Binding-site contacts:
Ligand atom C8 contacts residue ASN492 of chain 1.B at 3.2 Å.
Ligand atom O5 contacts residue ASN492 of chain 1.B at 2.3 Å (h-bond).
Ligand atom C3 contacts residue ASN492 of chain 1.B at 3.8 Å.
Ligand atom C8 contacts residue SER494 of chain 1.B at 3.5 Å.
Ligand atom C8 contacts residue GLY493 of chain 1.B at 4.2 Å.
Ligand atom C7 contacts residue ASN492 of chain 1.B at 3.5 Å.
Ligand atom C5 contacts residue ASN492 of chain 1.B at 3.6 Å.
Ligand atom C3 contacts residue SER494 of chain 1.B at 4.0 Å.
Ligand atom C2 contacts residue SER494 of chain 1.B at 3.8 Å.
Ligand atom C1 contacts residue ASN492 of chain 1.B at 1.4 Å.
Ligand atom C4 contacts residue ASN492 of chain 1.B at 4.3 Å.
Ligand atom C1 contacts residue SER494 of chain 1.B at 3.9 Å.
Ligand atom C2 contacts residue ASN492 of chain 1.B at 2.5 Å.
Ligand atom O7 contacts residue ASN492 of chain 1.B at 3.7 Å.
Ligand atom N2 contacts residue SER494 of chain 1.B at 2.9 Å (h-bond).
Ligand atom N2 contacts residue ASN492 of chain 1.B at 2.9 Å (h-bond).
Ligand atom C7 contacts residue SER494 of chain 1.B at 3.6 Å.

A protein and the small-molecule ligand that binds it are described below.
Small molecule (SMILES): CC(=O)N[C@@H]1[C@@H](O)[C@H](O)[C@@H](CO)O[C@H]1O

Sequence of chain 1.B:
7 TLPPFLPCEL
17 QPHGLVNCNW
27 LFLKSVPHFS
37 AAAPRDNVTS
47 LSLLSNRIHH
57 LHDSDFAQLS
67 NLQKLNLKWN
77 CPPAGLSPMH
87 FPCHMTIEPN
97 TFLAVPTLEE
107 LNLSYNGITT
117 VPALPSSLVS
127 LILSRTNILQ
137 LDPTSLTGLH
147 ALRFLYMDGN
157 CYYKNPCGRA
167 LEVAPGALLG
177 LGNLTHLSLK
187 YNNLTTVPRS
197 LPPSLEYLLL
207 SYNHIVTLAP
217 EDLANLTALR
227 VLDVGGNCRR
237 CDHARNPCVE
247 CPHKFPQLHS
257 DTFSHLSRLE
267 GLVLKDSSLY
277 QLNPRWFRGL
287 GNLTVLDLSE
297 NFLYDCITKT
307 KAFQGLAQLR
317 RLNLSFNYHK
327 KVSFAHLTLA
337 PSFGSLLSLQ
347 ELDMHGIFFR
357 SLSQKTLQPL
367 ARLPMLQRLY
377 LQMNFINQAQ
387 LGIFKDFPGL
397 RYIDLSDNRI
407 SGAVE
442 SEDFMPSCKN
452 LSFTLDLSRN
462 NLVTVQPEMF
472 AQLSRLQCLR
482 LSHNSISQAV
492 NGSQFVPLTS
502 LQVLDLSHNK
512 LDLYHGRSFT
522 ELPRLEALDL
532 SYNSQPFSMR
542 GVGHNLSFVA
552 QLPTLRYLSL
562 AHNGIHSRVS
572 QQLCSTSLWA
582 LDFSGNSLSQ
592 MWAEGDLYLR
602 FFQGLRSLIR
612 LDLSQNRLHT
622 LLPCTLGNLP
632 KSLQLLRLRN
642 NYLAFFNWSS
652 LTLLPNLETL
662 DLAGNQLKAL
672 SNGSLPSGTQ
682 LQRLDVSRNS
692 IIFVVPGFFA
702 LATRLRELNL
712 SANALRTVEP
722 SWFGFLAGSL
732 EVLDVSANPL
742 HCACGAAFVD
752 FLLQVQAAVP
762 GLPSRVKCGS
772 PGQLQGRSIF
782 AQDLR